The protein below binds the small molecule below.
Small molecule (SMILES): C=CC1=C(C)/C(=C/c2[nH]c(/C=C3\N=C(/C=C4\NC(=O)C(C)=C4C=C)C(C)=C3CCC(=O)O)c(CCC(=O)O)c2C)NC1=O

Binding-site contacts:
Ligand atom CAB contacts residue TYR152 of chain 2.A at 3.5 Å (hydrophobic).
Ligand atom CAC contacts residue THR92 of chain 2.A at 3.4 Å.
Ligand atom NA contacts residue ASP91 of chain 2.A at 2.8 Å (salt-bridge).
Ligand atom CBC contacts residue CYS121 of chain 2.A at 1.6 Å (hydrophobic).
Ligand atom C3B contacts residue TRP89 of chain 2.A at 3.3 Å (hydrophobic).
Ligand atom O2D contacts residue PHE119 of chain 2.A at 3.2 Å.
Ligand atom C4B contacts residue TRP89 of chain 2.A at 3.5 Å (hydrophobic).
Ligand atom OC contacts residue ILE125 of chain 2.A at 2.7 Å.
Ligand atom C4D contacts residue TYR93 of chain 2.A at 3.4 Å (hydrophobic).
Ligand atom C2B contacts residue TRP89 of chain 2.A at 3.4 Å (hydrophobic).
Ligand atom CAB contacts residue PHE68 of chain 2.A at 3.4 Å (hydrophobic).
Ligand atom O1D contacts residue PHE119 of chain 2.A at 2.9 Å (h-bond).
Ligand atom O1D contacts residue HIS122 of chain 2.A at 2.9 Å (h-bond).
Ligand atom C3D contacts residue TYR93 of chain 2.A at 3.4 Å (hydrophobic).
Ligand atom OC contacts residue GLU90 of chain 2.A at 3.5 Å (salt-bridge).
Ligand atom CGD contacts residue PHE119 of chain 2.A at 3.6 Å (hydrophobic).
Ligand atom C1C contacts residue ASP91 of chain 2.A at 3.5 Å.
Ligand atom ND contacts residue ASP91 of chain 2.A at 2.8 Å (salt-bridge).
Ligand atom C1C contacts residue ILE125 of chain 2.A at 3.2 Å (hydrophobic).
Ligand atom CBA contacts residue TYR118 of chain 2.A at 3.1 Å (hydrophobic).
Ligand atom NB contacts residue TRP89 of chain 2.A at 3.5 Å.
Ligand atom OB contacts residue TYR152 of chain 2.A at 2.8 Å (h-bond).
Ligand atom NC contacts residue ASP91 of chain 2.A at 2.7 Å (salt-bridge).
Ligand atom C2C contacts residue THR92 of chain 2.A at 3.5 Å.
Ligand atom O1A contacts residue TYR118 of chain 2.A at 2.5 Å (h-bond).
Ligand atom OC contacts residue TRP89 of chain 2.A at 2.8 Å (h-bond).
Ligand atom O1D contacts residue TYR118 of chain 2.A at 3.2 Å.
Ligand atom C1A contacts residue HIS122 of chain 2.A at 3.5 Å.
Ligand atom CGA contacts residue TYR118 of chain 2.A at 3.2 Å (hydrophobic).
Ligand atom C1B contacts residue TRP89 of chain 2.A at 3.4 Å (hydrophobic).
Ligand atom CAC contacts residue CYS121 of chain 2.A at 2.9 Å (hydrophobic).
Ligand atom CMD contacts residue PHE119 of chain 2.A at 3.5 Å (hydrophobic).
Ligand atom CMA contacts residue TYR102 of chain 2.A at 3.2 Å (hydrophobic).
Ligand atom CHA contacts residue HIS122 of chain 2.A at 3.4 Å.
Ligand atom CHB contacts residue LEU94 of chain 2.A at 3.5 Å (hydrophobic).
Ligand atom CBA contacts residue TYR134 of chain 2.A at 3.3 Å (hydrophobic).
Ligand atom C3C contacts residue THR92 of chain 2.A at 3.2 Å.
Ligand atom CMB contacts residue TYR58 of chain 2.A at 3.4 Å (hydrophobic).
Ligand atom CBB contacts residue TYR152 of chain 2.A at 3.0 Å (hydrophobic).
Ligand atom C4D contacts residue HIS122 of chain 2.A at 3.5 Å.

Sequence of chain 2.A:
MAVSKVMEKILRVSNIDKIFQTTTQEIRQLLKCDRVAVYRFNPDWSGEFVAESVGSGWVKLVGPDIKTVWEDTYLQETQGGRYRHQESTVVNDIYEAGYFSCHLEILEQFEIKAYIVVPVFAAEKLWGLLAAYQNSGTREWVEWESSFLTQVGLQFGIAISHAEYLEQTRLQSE